Binding-site contacts:
Ligand atom C4 contacts residue ASN798 of chain 1.B at 4.2 Å.
Ligand atom N2 contacts residue ASN798 of chain 1.B at 3.0 Å (h-bond).
Ligand atom C8 contacts residue ASN798 of chain 1.B at 4.0 Å.
Ligand atom O7 contacts residue ASN798 of chain 1.B at 3.9 Å.
Ligand atom O6 contacts residue GLN801 of chain 1.B at 2.9 Å (h-bond).
Ligand atom C1 contacts residue ASN798 of chain 1.B at 1.4 Å.
Ligand atom C5 contacts residue ASN798 of chain 1.B at 3.6 Å.
Ligand atom O6 contacts residue SER800 of chain 1.B at 4.2 Å.
Ligand atom C2 contacts residue ASN798 of chain 1.B at 2.5 Å.
Ligand atom O5 contacts residue SER800 of chain 1.B at 3.6 Å.
Ligand atom C3 contacts residue ASN798 of chain 1.B at 3.8 Å.
Ligand atom C6 contacts residue GLN801 of chain 1.B at 4.0 Å.
Ligand atom C7 contacts residue ASN798 of chain 1.B at 3.6 Å.
Ligand atom C5 contacts residue SER800 of chain 1.B at 3.8 Å.
Ligand atom O5 contacts residue ASN798 of chain 1.B at 2.3 Å (h-bond).
Ligand atom C1 contacts residue SER800 of chain 1.B at 3.5 Å.
Ligand atom C8 contacts residue TYR793 of chain 1.B at 4.2 Å (hydrophobic).

Sequence of chain 1.B:
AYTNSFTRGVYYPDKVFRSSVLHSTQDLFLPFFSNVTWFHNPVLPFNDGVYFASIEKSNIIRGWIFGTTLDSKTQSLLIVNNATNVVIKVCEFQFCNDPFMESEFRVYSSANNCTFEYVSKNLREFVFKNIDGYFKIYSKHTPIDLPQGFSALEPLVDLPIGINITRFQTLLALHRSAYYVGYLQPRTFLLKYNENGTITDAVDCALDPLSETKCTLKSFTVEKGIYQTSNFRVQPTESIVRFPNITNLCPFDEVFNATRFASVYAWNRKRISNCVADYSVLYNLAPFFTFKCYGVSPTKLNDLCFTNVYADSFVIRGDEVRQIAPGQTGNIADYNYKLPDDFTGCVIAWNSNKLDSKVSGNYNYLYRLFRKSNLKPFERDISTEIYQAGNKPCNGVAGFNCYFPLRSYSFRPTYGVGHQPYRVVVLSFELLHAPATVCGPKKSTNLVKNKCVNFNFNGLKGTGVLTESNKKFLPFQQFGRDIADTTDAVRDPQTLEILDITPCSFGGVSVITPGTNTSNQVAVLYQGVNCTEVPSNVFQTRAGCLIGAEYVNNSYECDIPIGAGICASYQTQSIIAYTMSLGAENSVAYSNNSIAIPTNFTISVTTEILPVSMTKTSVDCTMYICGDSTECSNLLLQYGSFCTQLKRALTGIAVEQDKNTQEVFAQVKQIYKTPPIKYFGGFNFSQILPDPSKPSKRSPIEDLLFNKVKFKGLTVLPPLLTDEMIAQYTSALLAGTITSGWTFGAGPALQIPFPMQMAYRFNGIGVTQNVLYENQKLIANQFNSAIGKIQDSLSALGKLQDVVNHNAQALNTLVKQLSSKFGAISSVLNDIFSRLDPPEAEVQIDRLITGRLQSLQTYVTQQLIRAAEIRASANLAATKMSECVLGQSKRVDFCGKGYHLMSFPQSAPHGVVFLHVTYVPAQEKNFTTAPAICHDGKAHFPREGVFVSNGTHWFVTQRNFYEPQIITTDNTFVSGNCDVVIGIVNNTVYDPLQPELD

This small molecule binds to this protein.
Small molecule (SMILES): CC(=O)N[C@H]1[C@H](O[C@H]2[C@H](O)[C@@H](NC(C)=O)CO[C@@H]2CO)O[C@H](CO)[C@@H](O)[C@@H]1O